Sequence of chain 1.A:
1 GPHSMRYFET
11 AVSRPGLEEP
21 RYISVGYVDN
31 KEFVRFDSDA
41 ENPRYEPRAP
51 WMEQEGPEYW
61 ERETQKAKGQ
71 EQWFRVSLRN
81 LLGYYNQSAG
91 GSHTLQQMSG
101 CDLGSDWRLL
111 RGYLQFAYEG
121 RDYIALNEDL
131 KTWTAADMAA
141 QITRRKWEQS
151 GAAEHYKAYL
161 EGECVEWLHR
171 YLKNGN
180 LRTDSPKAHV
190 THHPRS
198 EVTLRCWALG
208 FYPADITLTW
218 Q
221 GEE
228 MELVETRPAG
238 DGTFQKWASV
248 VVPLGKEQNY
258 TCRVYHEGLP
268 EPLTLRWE

A protein and the small-molecule ligand that binds it are described below.
Small molecule (SMILES): CSCC[C@H](NC(=O)[C@@H](NC(=O)[C@H](C)NC(=O)[C@H](Cc1ccccc1)NC(=O)[C@H](CC(N)=O)NC(=O)[C@H](CO)NC(=O)[C@@H](NC(=O)[C@H](C)NC(=O)[C@@H](N)CCCCN)C(C)C)[C@@H](C)O)C(=O)O

Binding-site contacts:
Ligand atom CA contacts residue TYR156 of chain 1.A at 3.5 Å (hydrophobic).
Ligand atom CA contacts residue GLN70 of chain 1.A at 3.5 Å.
Ligand atom O contacts residue TRP73 of chain 1.A at 2.9 Å (h-bond).
Ligand atom OD1 contacts residue GLN97 of chain 1.A at 2.8 Å (h-bond).
Ligand atom OXT contacts residue LYS146 of chain 1.A at 3.2 Å (salt-bridge).
Ligand atom O contacts residue TRP73 of chain 1.A at 3.0 Å (h-bond).
Ligand atom C contacts residue TRP73 of chain 1.A at 3.4 Å (hydrophobic).
Ligand atom N contacts residue SER77 of chain 1.A at 3.1 Å (h-bond).
Ligand atom OG1 contacts residue LYS146 of chain 1.A at 3.0 Å (salt-bridge).
Ligand atom ND2 contacts residue GLN70 of chain 1.A at 3.1 Å (h-bond).
Ligand atom OD1 contacts residue GLN70 of chain 1.A at 3.4 Å (h-bond).
Ligand atom O contacts residue TYR159 of chain 1.A at 2.6 Å (h-bond).
Ligand atom O contacts residue TYR84 of chain 1.A at 2.5 Å (h-bond).
Ligand atom O contacts residue TRP147 of chain 1.A at 2.9 Å (h-bond).
Ligand atom OXT contacts residue ASN80 of chain 1.A at 2.6 Å (h-bond).
Ligand atom CE contacts residue PHE116 of chain 1.A at 3.4 Å (hydrophobic).
Ligand atom CB contacts residue TYR156 of chain 1.A at 3.3 Å (hydrophobic).
Ligand atom ND2 contacts residue GLN97 of chain 1.A at 3.0 Å (h-bond).
Ligand atom OD1 contacts residue TRP73 of chain 1.A at 3.4 Å.
Ligand atom N contacts residue TYR7 of chain 1.A at 2.9 Å (h-bond).
Ligand atom CG1 contacts residue SER99 of chain 1.A at 3.2 Å.
Ligand atom NZ contacts residue GLU163 of chain 1.A at 3.0 Å (salt-bridge).
Ligand atom CG1 contacts residue GLU9 of chain 1.A at 3.3 Å.
Ligand atom O contacts residue GLN70 of chain 1.A at 3.4 Å.
Ligand atom N contacts residue TYR156 of chain 1.A at 3.1 Å (h-bond).
Ligand atom OXT contacts residue TYR84 of chain 1.A at 3.2 Å (h-bond).
Ligand atom CA contacts residue TRP73 of chain 1.A at 3.5 Å (hydrophobic).
Ligand atom O contacts residue THR143 of chain 1.A at 2.9 Å (h-bond).
Ligand atom CB contacts residue GLU63 of chain 1.A at 3.4 Å.
Ligand atom C contacts residue TYR84 of chain 1.A at 3.2 Å (hydrophobic).
Ligand atom N contacts residue GLN70 of chain 1.A at 2.9 Å (h-bond).
Ligand atom N contacts residue GLU63 of chain 1.A at 2.8 Å (salt-bridge).
Ligand atom CG contacts residue GLN70 of chain 1.A at 3.3 Å.
Ligand atom O contacts residue TRP147 of chain 1.A at 3.3 Å (h-bond).
Ligand atom N contacts residue TYR171 of chain 1.A at 2.7 Å (h-bond).
Ligand atom CG contacts residue TRP147 of chain 1.A at 3.5 Å (hydrophobic).
Ligand atom CB contacts residue TRP73 of chain 1.A at 3.4 Å (hydrophobic).
Ligand atom CZ contacts residue HIS155 of chain 1.A at 3.5 Å.
Ligand atom O contacts residue LYS146 of chain 1.A at 3.0 Å (salt-bridge).
Ligand atom CE1 contacts residue HIS155 of chain 1.A at 3.5 Å.